Binding-site contacts:
Ligand atom C01 contacts residue GLN29 of chain 1.B at 3.6 Å.
Ligand atom C28 contacts residue MET51 of chain 1.B at 3.7 Å (hydrophobic).
Ligand atom C05 contacts residue VAL7 of chain 1.B at 3.7 Å (hydrophobic).
Ligand atom C30 contacts residue SER97 of chain 1.B at 3.7 Å.
Ligand atom C08 contacts residue PHE32 of chain 1.B at 3.4 Å (hydrophobic).
Ligand atom N07 contacts residue PHE32 of chain 1.B at 3.7 Å.
Ligand atom N22 contacts residue GLN29 of chain 1.B at 3.7 Å.
Ligand atom C12 contacts residue NAP1 of chain 1.G at 3.4 Å.
Ligand atom C01 contacts residue GLU28 of chain 1.B at 3.5 Å.
Ligand atom N04 contacts residue GLU28 of chain 1.B at 2.8 Å (salt-bridge).
Ligand atom N04 contacts residue ALA8 of chain 1.B at 3.7 Å.
Ligand atom C10 contacts residue PHE32 of chain 1.B at 3.7 Å (hydrophobic).
Ligand atom C27 contacts residue SER50 of chain 1.B at 3.8 Å.
Ligand atom C13 contacts residue NAP1 of chain 1.G at 3.6 Å.
Ligand atom C02 contacts residue GLU28 of chain 1.B at 3.7 Å.
Ligand atom C08 contacts residue MET6 of chain 1.B at 3.8 Å (hydrophobic).
Ligand atom N07 contacts residue VAL7 of chain 1.B at 3.4 Å.
Ligand atom C05 contacts residue GLU28 of chain 1.B at 3.6 Å.
Ligand atom CL29 contacts residue NAP1 of chain 1.G at 3.7 Å.
Ligand atom C19 contacts residue LEU54 of chain 1.B at 3.8 Å (hydrophobic).
Ligand atom CL29 contacts residue SER50 of chain 1.B at 3.6 Å.
Ligand atom N07 contacts residue MET6 of chain 1.B at 3.5 Å.
Ligand atom N07 contacts residue NAP1 of chain 1.G at 3.8 Å.
Ligand atom N06 contacts residue GLU28 of chain 1.B at 2.6 Å (salt-bridge).
Ligand atom C10 contacts residue NAP1 of chain 1.G at 3.5 Å.
Ligand atom N06 contacts residue VAL7 of chain 1.B at 3.5 Å (h-bond).
Ligand atom N09 contacts residue NAP1 of chain 1.G at 3.6 Å (h-bond).
Ligand atom C27 contacts residue MET51 of chain 1.B at 3.7 Å (hydrophobic).
Ligand atom N06 contacts residue SER116 of chain 1.B at 3.7 Å.
Ligand atom N22 contacts residue LYS33 of chain 1.B at 3.0 Å.
Ligand atom N09 contacts residue PHE32 of chain 1.B at 3.5 Å.
Ligand atom C08 contacts residue NAP1 of chain 1.G at 3.4 Å.
Ligand atom C03 contacts residue GLU28 of chain 1.B at 3.7 Å.
Ligand atom C30 contacts residue THR47 of chain 1.B at 3.5 Å.
Ligand atom C30 contacts residue MET51 of chain 1.B at 3.6 Å (hydrophobic).
Ligand atom C11 contacts residue NAP1 of chain 1.G at 3.6 Å.
Ligand atom C05 contacts residue ALA8 of chain 1.B at 3.7 Å (hydrophobic).
Ligand atom N07 contacts residue ALA8 of chain 1.B at 3.7 Å.
Ligand atom N09 contacts residue TYR103 of chain 1.B at 3.4 Å (h-bond).
Ligand atom N09 contacts residue MET6 of chain 1.B at 2.9 Å (h-bond).

The small molecule below binds the protein below.
Small molecule (SMILES): CCc1nc(N)nc(N)c1C#C[C@H](C)c1cc(-c2ccc(C(N)=O)cc2)ccc1Cl

Sequence of chain 1.B:
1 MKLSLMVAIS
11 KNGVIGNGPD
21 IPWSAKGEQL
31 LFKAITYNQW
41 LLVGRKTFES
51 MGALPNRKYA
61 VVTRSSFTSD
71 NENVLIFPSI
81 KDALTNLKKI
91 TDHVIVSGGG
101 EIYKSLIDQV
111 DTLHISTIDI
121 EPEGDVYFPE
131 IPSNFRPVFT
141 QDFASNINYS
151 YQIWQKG